Binding-site contacts:
Ligand atom C4 contacts residue ASN341 of chain 8.A at 4.2 Å.
Ligand atom C3 contacts residue ASN341 of chain 8.A at 3.8 Å.
Ligand atom C2 contacts residue ASN341 of chain 8.A at 2.5 Å.
Ligand atom C7 contacts residue ASN341 of chain 8.A at 3.4 Å.
Ligand atom O7 contacts residue ILE344 of chain 8.A at 4.4 Å.
Ligand atom C6 contacts residue ASN341 of chain 8.A at 4.0 Å.
Ligand atom C5 contacts residue SER338 of chain 8.A at 3.8 Å.
Ligand atom C5 contacts residue GLY336 of chain 8.A at 4.4 Å.
Ligand atom C1 contacts residue ASN341 of chain 8.A at 1.4 Å.
Ligand atom C6 contacts residue SER338 of chain 8.A at 4.2 Å.
Ligand atom O7 contacts residue ASN342 of chain 8.A at 3.6 Å (h-bond).
Ligand atom C5 contacts residue ASN341 of chain 8.A at 3.5 Å.
Ligand atom C3 contacts residue GLY336 of chain 8.A at 4.3 Å.
Ligand atom O7 contacts residue ASN341 of chain 8.A at 4.2 Å.
Ligand atom O7 contacts residue PRO335 of chain 8.A at 4.0 Å.
Ligand atom C7 contacts residue GLY336 of chain 8.A at 4.5 Å.
Ligand atom C7 contacts residue ASN342 of chain 8.A at 4.4 Å.
Ligand atom C1 contacts residue SER338 of chain 8.A at 3.9 Å.
Ligand atom C6 contacts residue PHE337 of chain 8.A at 4.0 Å (hydrophobic).
Ligand atom O4 contacts residue GLY336 of chain 8.A at 3.8 Å.
Ligand atom O7 contacts residue GLY336 of chain 8.A at 3.4 Å (h-bond).
Ligand atom O5 contacts residue ASN341 of chain 8.A at 2.2 Å (h-bond).
Ligand atom C6 contacts residue SER338 of chain 8.A at 3.7 Å.
Ligand atom C1 contacts residue GLY336 of chain 8.A at 4.5 Å.
Ligand atom O5 contacts residue SER338 of chain 8.A at 3.4 Å.
Ligand atom C8 contacts residue ASN341 of chain 8.A at 3.2 Å.
Ligand atom O5 contacts residue SER338 of chain 8.A at 4.4 Å.
Ligand atom C5 contacts residue PHE337 of chain 8.A at 4.5 Å (hydrophobic).
Ligand atom O7 contacts residue SER343 of chain 8.A at 4.3 Å.
Ligand atom C6 contacts residue ASP340 of chain 8.A at 4.5 Å.
Ligand atom C5 contacts residue ASN341 of chain 8.A at 4.2 Å.
Ligand atom N2 contacts residue ASN341 of chain 8.A at 3.1 Å (h-bond).

Sequence of chain 8.A:
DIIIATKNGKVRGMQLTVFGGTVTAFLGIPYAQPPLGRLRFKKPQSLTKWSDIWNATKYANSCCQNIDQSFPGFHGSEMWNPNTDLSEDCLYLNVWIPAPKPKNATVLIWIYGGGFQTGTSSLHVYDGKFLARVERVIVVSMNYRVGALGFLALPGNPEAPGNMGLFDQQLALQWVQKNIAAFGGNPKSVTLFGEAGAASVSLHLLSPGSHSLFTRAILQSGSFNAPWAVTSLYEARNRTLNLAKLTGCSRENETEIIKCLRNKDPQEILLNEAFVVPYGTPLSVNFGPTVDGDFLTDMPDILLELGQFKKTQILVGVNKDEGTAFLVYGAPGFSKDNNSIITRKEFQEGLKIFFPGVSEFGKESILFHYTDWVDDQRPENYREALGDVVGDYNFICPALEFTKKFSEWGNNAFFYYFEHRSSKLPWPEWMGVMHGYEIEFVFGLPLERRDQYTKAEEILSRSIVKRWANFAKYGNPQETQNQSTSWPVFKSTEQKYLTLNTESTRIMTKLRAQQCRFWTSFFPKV

The protein below binds the small molecule below.
Small molecule (SMILES): CC(=O)N[C@H]1[C@H](O[C@H]2[C@H](O)[C@@H](NC(C)=O)CO[C@@H]2CO[C@H]2O[C@@H](C)[C@@H](O)[C@@H](O)[C@@H]2O)O[C@H](CO)[C@@H](O)[C@@H]1O